Sequence of chain 2.B:
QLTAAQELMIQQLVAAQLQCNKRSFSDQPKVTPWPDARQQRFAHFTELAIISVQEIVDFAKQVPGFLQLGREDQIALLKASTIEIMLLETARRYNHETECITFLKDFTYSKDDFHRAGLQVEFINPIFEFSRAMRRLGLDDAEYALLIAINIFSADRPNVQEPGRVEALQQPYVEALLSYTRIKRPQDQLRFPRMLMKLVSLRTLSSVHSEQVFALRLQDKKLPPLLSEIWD

This protein binds this small molecule.
Small molecule (SMILES): CC(C)(O)c1cn(-c2ccc(-c3cccc(S(C)(=O)=O)c3)cc2)c(C(C)(C)c2ccccc2Cl)n1

Binding-site contacts:
Ligand atom C21 contacts residue SER81 of chain 2.B at 3.6 Å.
Ligand atom C26 contacts residue SER81 of chain 2.B at 3.7 Å.
Ligand atom C15 contacts residue PHE74 of chain 2.B at 3.5 Å (hydrophobic).
Ligand atom C20 contacts residue PHE132 of chain 2.B at 3.6 Å (hydrophobic).
Ligand atom C26 contacts residue LEU77 of chain 2.B at 3.5 Å (hydrophobic).
Ligand atom C25 contacts residue PHE132 of chain 2.B at 3.7 Å (hydrophobic).
Ligand atom C23 contacts residue SER81 of chain 2.B at 3.6 Å.
Ligand atom O1 contacts residue LEU252 of chain 2.B at 3.4 Å.
Ligand atom C24 contacts residue PHE132 of chain 2.B at 3.6 Å (hydrophobic).
Ligand atom C21 contacts residue PHE132 of chain 2.B at 3.7 Å (hydrophobic).
Ligand atom O3 contacts residue ARG122 of chain 2.B at 2.8 Å (salt-bridge).
Ligand atom C21 contacts residue THR119 of chain 2.B at 3.6 Å.
Ligand atom CL1 contacts residue ILE112 of chain 2.B at 3.7 Å.
Ligand atom C16 contacts residue ALA78 of chain 2.B at 3.8 Å (hydrophobic).
Ligand atom CL1 contacts residue TRP260 of chain 2.B at 3.7 Å.
Ligand atom C14 contacts residue TRP260 of chain 2.B at 3.7 Å (hydrophobic).
Ligand atom C21 contacts residue MET115 of chain 2.B at 3.7 Å (hydrophobic).
Ligand atom C18 contacts residue MET115 of chain 2.B at 3.7 Å (hydrophobic).
Ligand atom O2 contacts residue GLU84 of chain 2.B at 3.2 Å (salt-bridge).
Ligand atom C15 contacts residue TRP260 of chain 2.B at 3.5 Å (hydrophobic).
Ligand atom O1 contacts residue THR75 of chain 2.B at 3.5 Å (h-bond).
Ligand atom C3 contacts residue THR119 of chain 2.B at 3.3 Å.
Ligand atom C25 contacts residue LEU77 of chain 2.B at 3.3 Å (hydrophobic).
Ligand atom O3 contacts residue LEU133 of chain 2.B at 2.9 Å (h-bond).
Ligand atom C13 contacts residue THR75 of chain 2.B at 3.6 Å.
Ligand atom C22 contacts residue GLU118 of chain 2.B at 3.8 Å.
Ligand atom C15 contacts residue ALA78 of chain 2.B at 3.7 Å (hydrophobic).
Ligand atom O3 contacts residue PHE132 of chain 2.B at 3.6 Å.
Ligand atom C9 contacts residue PHE152 of chain 2.B at 3.7 Å (hydrophobic).
Ligand atom C2 contacts residue LEU116 of chain 2.B at 3.4 Å (hydrophobic).
Ligand atom C17 contacts residue ALA78 of chain 2.B at 3.6 Å (hydrophobic).
Ligand atom C26 contacts residue PHE132 of chain 2.B at 3.7 Å (hydrophobic).
Ligand atom O1 contacts residue TRP260 of chain 2.B at 3.5 Å.
Ligand atom C13 contacts residue PHE71 of chain 2.B at 3.6 Å (hydrophobic).
Ligand atom C8 contacts residue PHE143 of chain 2.B at 3.6 Å (hydrophobic).
Ligand atom C28 contacts residue PHE132 of chain 2.B at 3.6 Å (hydrophobic).
Ligand atom C2 contacts residue THR119 of chain 2.B at 3.6 Å.
Ligand atom C27 contacts residue PHE74 of chain 2.B at 3.4 Å (hydrophobic).
Ligand atom CL1 contacts residue HIS238 of chain 2.B at 3.7 Å.
Ligand atom C22 contacts residue SER81 of chain 2.B at 3.5 Å.